Sequence of chain 56.L:
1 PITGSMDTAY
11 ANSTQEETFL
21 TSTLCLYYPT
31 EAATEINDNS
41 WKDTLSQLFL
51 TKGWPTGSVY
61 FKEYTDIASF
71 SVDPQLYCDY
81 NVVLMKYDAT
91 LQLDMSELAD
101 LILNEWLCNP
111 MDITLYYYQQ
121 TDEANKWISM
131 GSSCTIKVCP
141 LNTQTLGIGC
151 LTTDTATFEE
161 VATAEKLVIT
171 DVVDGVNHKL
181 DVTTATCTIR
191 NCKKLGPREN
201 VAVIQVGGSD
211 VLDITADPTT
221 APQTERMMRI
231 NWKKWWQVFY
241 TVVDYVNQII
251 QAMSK

The protein below binds the small molecule below.
Small molecule (SMILES): CC(=O)N[C@H]1[C@H](O[C@H]2[C@H](O)[C@@H](NC(C)=O)CO[C@@H]2CO)O[C@H](CO)[C@@H](O)[C@@H]1O

Binding-site contacts:
Ligand atom C2 contacts residue ASN12 of chain 56.L at 3.2 Å.
Ligand atom C7 contacts residue ASN12 of chain 56.L at 3.9 Å.
Ligand atom C5 contacts residue ASN12 of chain 56.L at 4.0 Å.
Ligand atom C1 contacts residue ASN12 of chain 56.L at 2.1 Å.
Ligand atom N2 contacts residue ASN12 of chain 56.L at 3.8 Å.
Ligand atom O5 contacts residue ASN12 of chain 56.L at 2.6 Å (h-bond).
Ligand atom O7 contacts residue ASN12 of chain 56.L at 3.7 Å.